A small-molecule ligand and the protein it binds are described below.
Small molecule (SMILES): CC(C)(C)[C@H](NC(=O)[C@H](CCCN=C(N)N)NC(=O)Cc1ccc(CN=C(N)N)cc1)C(=O)N[C@@H](CCCN=C(N)N)C(=O)NCc1ccc(C(=N)N)cc1

Binding-site contacts:
Ligand atom N35 contacts residue ASP199 of chain 1.C at 2.8 Å (salt-bridge).
Ligand atom NH1 contacts residue TYR201 of chain 1.C at 2.9 Å (h-bond).
Ligand atom NE contacts residue ASP84 of chain 1.C at 3.5 Å (salt-bridge).
Ligand atom NH1 contacts residue ASP157 of chain 1.C at 3.5 Å (salt-bridge).
Ligand atom N34 contacts residue ASP199 of chain 1.C at 2.8 Å (salt-bridge).
Ligand atom C27 contacts residue ASP199 of chain 1.C at 3.2 Å.
Ligand atom C16 contacts residue SER261 of chain 1.C at 3.0 Å.
Ligand atom N34 contacts residue PRO149 of chain 1.C at 3.1 Å (h-bond).
Ligand atom NE contacts residue ASP47 of chain 1.C at 2.9 Å (salt-bridge).
Ligand atom C8 contacts residue VAL124 of chain 1.C at 3.1 Å (hydrophobic).
Ligand atom NH2 contacts residue ASP47 of chain 1.C at 3.4 Å.
Ligand atom N35 contacts residue ALA185 of chain 1.C at 2.8 Å (h-bond).
Ligand atom N2 contacts residue THR125 of chain 1.C at 3.6 Å.
Ligand atom N2 contacts residue VAL124 of chain 1.C at 2.9 Å (h-bond).
Ligand atom C22 contacts residue SER146 of chain 1.C at 3.4 Å.
Ligand atom O contacts residue TRP147 of chain 1.C at 3.1 Å.
Ligand atom C17 contacts residue THR260 of chain 1.C at 3.5 Å.
Ligand atom NH2 contacts residue ASP157 of chain 1.C at 2.9 Å (salt-bridge).
Ligand atom NE contacts residue TYR201 of chain 1.C at 3.2 Å (h-bond).
Ligand atom CD contacts residue HIS87 of chain 1.C at 3.6 Å.
Ligand atom C19 contacts residue ASP151 of chain 1.C at 3.2 Å.
Ligand atom C9 contacts residue VAL124 of chain 1.C at 3.5 Å (hydrophobic).
Ligand atom CZ contacts residue TYR201 of chain 1.C at 3.4 Å (hydrophobic).
Ligand atom N contacts residue GLY148 of chain 1.C at 2.9 Å (h-bond).
Ligand atom N23 contacts residue SER146 of chain 1.C at 2.7 Å (h-bond).
Ligand atom N34 contacts residue GLY148 of chain 1.C at 3.5 Å.
Ligand atom O1 contacts residue PRO149 of chain 1.C at 3.5 Å.
Ligand atom NH1 contacts residue GLY158 of chain 1.C at 3.3 Å (h-bond).
Ligand atom O contacts residue GLY148 of chain 1.C at 3.1 Å (h-bond).
Ligand atom C21 contacts residue ALA185 of chain 1.C at 3.5 Å (hydrophobic).
Ligand atom NE contacts residue GLU129 of chain 1.C at 3.0 Å (salt-bridge).
Ligand atom CA contacts residue GLY148 of chain 1.C at 3.3 Å.
Ligand atom N2 contacts residue GLU129 of chain 1.C at 2.7 Å (salt-bridge).
Ligand atom C21 contacts residue TRP147 of chain 1.C at 3.4 Å (hydrophobic).
Ligand atom C16 contacts residue SER146 of chain 1.C at 3.5 Å.
Ligand atom C22 contacts residue THR260 of chain 1.C at 3.5 Å.
Ligand atom N34 contacts residue ASP151 of chain 1.C at 3.5 Å (salt-bridge).
Ligand atom N23 contacts residue SER261 of chain 1.C at 3.4 Å (h-bond).
Ligand atom NH2 contacts residue ASN85 of chain 1.C at 2.8 Å (h-bond).
Ligand atom C22 contacts residue TRP147 of chain 1.C at 3.4 Å (hydrophobic).

Sequence of chain 1.C:
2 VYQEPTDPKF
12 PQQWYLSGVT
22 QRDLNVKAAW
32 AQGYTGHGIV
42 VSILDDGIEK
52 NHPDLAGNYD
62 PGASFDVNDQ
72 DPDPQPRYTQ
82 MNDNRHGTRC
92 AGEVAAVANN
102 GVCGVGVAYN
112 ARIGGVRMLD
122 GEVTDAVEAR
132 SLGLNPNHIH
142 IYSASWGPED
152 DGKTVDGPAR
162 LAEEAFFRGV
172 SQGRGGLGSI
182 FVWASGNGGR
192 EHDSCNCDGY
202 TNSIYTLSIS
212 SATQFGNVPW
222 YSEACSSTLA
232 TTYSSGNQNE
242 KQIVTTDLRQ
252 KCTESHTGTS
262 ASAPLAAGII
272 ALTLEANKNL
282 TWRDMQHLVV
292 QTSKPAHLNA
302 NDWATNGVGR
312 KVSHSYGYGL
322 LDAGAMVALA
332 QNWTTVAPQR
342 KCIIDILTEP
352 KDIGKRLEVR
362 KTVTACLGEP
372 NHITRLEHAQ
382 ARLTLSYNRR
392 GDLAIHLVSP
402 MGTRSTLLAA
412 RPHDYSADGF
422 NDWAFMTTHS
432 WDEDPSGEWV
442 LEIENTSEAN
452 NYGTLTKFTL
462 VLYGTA